Binding-site contacts:
Ligand atom C19 contacts residue LEU501 of chain 1.C at 4.2 Å (hydrophobic).
Ligand atom C19 contacts residue ARG507 of chain 1.C at 3.9 Å.
Ligand atom C06 contacts residue TYR472 of chain 1.C at 3.4 Å (hydrophobic).
Ligand atom C05 contacts residue PRO500 of chain 1.C at 4.2 Å (hydrophobic).
Ligand atom C07 contacts residue GLU727 of chain 1.C at 3.8 Å.
Ligand atom C04 contacts residue TYR472 of chain 1.C at 4.0 Å (hydrophobic).
Ligand atom C19 contacts residue THR502 of chain 1.C at 3.3 Å.
Ligand atom C01 contacts residue GLU727 of chain 1.C at 3.9 Å.
Ligand atom C09 contacts residue GLU727 of chain 1.C at 3.5 Å.
Ligand atom C04 contacts residue GLU727 of chain 1.C at 4.0 Å.
Ligand atom C03 contacts residue GLU727 of chain 1.C at 3.4 Å.
Ligand atom C21 contacts residue THR502 of chain 1.C at 3.9 Å.
Ligand atom O12 contacts residue THR708 of chain 1.C at 3.6 Å.
Ligand atom O22 contacts residue ARG507 of chain 1.C at 2.7 Å (salt-bridge).
Ligand atom C03 contacts residue TYR472 of chain 1.C at 4.1 Å (hydrophobic).
Ligand atom C07 contacts residue TYR472 of chain 1.C at 3.2 Å (hydrophobic).
Ligand atom C05 contacts residue THR502 of chain 1.C at 4.3 Å.
Ligand atom O20 contacts residue THR502 of chain 1.C at 2.8 Å (h-bond).
Ligand atom N18 contacts residue THR502 of chain 1.C at 3.5 Å (h-bond).
Ligand atom C10 contacts residue GLU727 of chain 1.C at 3.8 Å.
Ligand atom O17 contacts residue TYR754 of chain 1.C at 3.5 Å (h-bond).
Ligand atom O20 contacts residue ARG507 of chain 1.C at 2.8 Å (salt-bridge).
Ligand atom C21 contacts residue ARG507 of chain 1.C at 3.8 Å.
Ligand atom O13 contacts residue MET730 of chain 1.C at 3.5 Å.
Ligand atom C08 contacts residue GLU727 of chain 1.C at 3.3 Å.
Ligand atom N18 contacts residue LEU501 of chain 1.C at 4.1 Å.
Ligand atom C05 contacts residue TYR472 of chain 1.C at 3.7 Å (hydrophobic).
Ligand atom N18 contacts residue PRO500 of chain 1.C at 3.5 Å (h-bond).
Ligand atom N14 contacts residue TYR472 of chain 1.C at 3.9 Å.
Ligand atom O16 contacts residue TYR472 of chain 1.C at 2.7 Å (h-bond).
Ligand atom N14 contacts residue MET730 of chain 1.C at 4.3 Å.
Ligand atom N18 contacts residue TYR472 of chain 1.C at 3.7 Å.
Ligand atom C02 contacts residue GLU727 of chain 1.C at 3.7 Å.
Ligand atom N15 contacts residue TYR472 of chain 1.C at 3.4 Å (h-bond).
Ligand atom O13 contacts residue GLU727 of chain 1.C at 4.0 Å.
Ligand atom O20 contacts residue LEU501 of chain 1.C at 3.5 Å.
Ligand atom C08 contacts residue TYR472 of chain 1.C at 3.8 Å (hydrophobic).
Ligand atom O12 contacts residue MET730 of chain 1.C at 4.1 Å.
Ligand atom C06 contacts residue PRO500 of chain 1.C at 4.0 Å (hydrophobic).
Ligand atom C19 contacts residue TYR472 of chain 1.C at 4.1 Å (hydrophobic).

Sequence of chain 1.C:
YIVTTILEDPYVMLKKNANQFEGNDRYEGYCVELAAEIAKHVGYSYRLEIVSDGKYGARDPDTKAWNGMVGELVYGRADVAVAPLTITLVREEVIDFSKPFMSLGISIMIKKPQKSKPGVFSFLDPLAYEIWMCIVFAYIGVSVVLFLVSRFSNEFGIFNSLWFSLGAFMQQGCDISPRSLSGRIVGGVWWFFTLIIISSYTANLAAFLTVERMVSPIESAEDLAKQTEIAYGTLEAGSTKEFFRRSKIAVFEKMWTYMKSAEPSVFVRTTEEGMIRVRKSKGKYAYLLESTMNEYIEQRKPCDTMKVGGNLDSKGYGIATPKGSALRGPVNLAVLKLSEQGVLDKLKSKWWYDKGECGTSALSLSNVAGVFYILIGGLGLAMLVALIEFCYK

This small molecule binds to this protein.
Small molecule (SMILES): NS(=O)(=O)c1cccc2c1c([N+](=O)[O-])cc1[nH]c(=O)c(=O)[nH]c12